Sequence of chain 1.B:
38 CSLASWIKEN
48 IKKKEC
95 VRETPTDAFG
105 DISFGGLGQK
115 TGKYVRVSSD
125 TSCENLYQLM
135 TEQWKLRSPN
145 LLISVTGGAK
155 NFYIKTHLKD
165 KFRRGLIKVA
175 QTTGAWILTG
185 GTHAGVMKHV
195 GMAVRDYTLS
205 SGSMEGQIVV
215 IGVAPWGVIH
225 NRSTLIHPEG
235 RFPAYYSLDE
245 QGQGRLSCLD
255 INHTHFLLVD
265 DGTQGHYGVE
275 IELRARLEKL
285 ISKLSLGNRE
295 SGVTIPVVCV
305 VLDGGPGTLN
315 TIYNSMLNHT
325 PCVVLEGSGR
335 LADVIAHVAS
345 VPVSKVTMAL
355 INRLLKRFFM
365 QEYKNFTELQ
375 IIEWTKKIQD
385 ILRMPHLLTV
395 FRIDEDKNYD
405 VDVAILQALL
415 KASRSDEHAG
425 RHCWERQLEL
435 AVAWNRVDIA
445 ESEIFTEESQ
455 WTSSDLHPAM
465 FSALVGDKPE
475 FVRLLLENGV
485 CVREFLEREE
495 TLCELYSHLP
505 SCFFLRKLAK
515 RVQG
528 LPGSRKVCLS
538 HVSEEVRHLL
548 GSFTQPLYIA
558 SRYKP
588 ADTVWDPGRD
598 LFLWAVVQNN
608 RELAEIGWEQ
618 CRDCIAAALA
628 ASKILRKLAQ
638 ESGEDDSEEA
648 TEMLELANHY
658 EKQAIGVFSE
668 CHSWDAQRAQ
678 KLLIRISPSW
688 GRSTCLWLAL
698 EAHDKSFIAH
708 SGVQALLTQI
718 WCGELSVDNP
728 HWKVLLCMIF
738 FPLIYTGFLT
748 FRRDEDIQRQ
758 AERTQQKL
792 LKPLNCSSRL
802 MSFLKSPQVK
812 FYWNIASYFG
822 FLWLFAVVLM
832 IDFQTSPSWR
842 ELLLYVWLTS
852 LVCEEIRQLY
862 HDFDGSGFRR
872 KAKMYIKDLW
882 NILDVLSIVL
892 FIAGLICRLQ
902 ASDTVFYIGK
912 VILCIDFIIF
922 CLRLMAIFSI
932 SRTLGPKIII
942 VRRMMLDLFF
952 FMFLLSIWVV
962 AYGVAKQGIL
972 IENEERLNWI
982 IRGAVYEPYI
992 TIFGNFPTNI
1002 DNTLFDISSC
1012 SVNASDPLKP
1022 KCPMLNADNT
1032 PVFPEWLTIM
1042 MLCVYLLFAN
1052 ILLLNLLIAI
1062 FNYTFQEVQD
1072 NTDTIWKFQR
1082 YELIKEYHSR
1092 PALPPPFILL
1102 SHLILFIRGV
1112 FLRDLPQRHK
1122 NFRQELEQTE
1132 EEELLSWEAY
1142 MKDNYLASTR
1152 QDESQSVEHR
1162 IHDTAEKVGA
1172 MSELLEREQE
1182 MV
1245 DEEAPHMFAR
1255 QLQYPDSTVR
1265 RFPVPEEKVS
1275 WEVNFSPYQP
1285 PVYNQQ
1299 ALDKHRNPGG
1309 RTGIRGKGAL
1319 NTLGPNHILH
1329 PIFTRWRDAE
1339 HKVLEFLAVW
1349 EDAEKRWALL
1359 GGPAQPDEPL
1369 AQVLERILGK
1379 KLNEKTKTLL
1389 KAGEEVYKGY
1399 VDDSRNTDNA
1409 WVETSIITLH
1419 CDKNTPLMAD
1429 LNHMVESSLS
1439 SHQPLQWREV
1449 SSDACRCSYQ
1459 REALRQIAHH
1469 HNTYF

Binding-site contacts:
Ligand atom O1A contacts residue ASN155 of chain 1.B at 3.6 Å.
Ligand atom O2B contacts residue GLY311 of chain 1.B at 3.1 Å (h-bond).
Ligand atom O4' contacts residue LYS154 of chain 1.B at 3.5 Å.
Ligand atom N1 contacts residue THR186 of chain 1.B at 3.1 Å (h-bond).
Ligand atom PB contacts residue GLY311 of chain 1.B at 3.7 Å.
Ligand atom O2B contacts residue THR312 of chain 1.B at 3.1 Å (h-bond).
Ligand atom N9 contacts residue TYR271 of chain 1.B at 3.9 Å.
Ligand atom C2' contacts residue TYR271 of chain 1.B at 3.4 Å (hydrophobic).
Ligand atom O1A contacts residue GLY152 of chain 1.B at 3.4 Å.
Ligand atom O1A contacts residue ARG334 of chain 1.B at 3.0 Å (salt-bridge).
Ligand atom O3A contacts residue ALA153 of chain 1.B at 3.6 Å (h-bond).
Ligand atom O1A contacts residue ALA153 of chain 1.B at 3.6 Å (h-bond).
Ligand atom O2B contacts residue GLY309 of chain 1.B at 3.0 Å (h-bond).
Ligand atom O2' contacts residue TYR271 of chain 1.B at 2.9 Å.
Ligand atom O2B contacts residue PRO310 of chain 1.B at 3.7 Å.
Ligand atom N3 contacts residue ALA153 of chain 1.B at 3.7 Å.
Ligand atom O4D contacts residue MET191 of chain 1.B at 3.7 Å.
Ligand atom PA contacts residue ALA153 of chain 1.B at 3.8 Å.
Ligand atom O3A contacts residue GLY152 of chain 1.B at 3.8 Å.
Ligand atom C1D contacts residue ARG278 of chain 1.B at 3.6 Å.
Ligand atom C5D contacts residue THR312 of chain 1.B at 3.6 Å.
Ligand atom C4' contacts residue ALA153 of chain 1.B at 3.8 Å (hydrophobic).
Ligand atom O1A contacts residue GLY309 of chain 1.B at 3.8 Å.
Ligand atom C2 contacts residue ALA153 of chain 1.B at 3.8 Å (hydrophobic).
Ligand atom C4D contacts residue GLY151 of chain 1.B at 3.6 Å.
Ligand atom PA contacts residue GLY309 of chain 1.B at 3.8 Å.
Ligand atom O2A contacts residue PRO310 of chain 1.B at 3.2 Å.
Ligand atom O5' contacts residue ALA153 of chain 1.B at 2.9 Å (h-bond).
Ligand atom O1B contacts residue PRO310 of chain 1.B at 3.9 Å.
Ligand atom O1D contacts residue ARG278 of chain 1.B at 3.2 Å (salt-bridge).
Ligand atom O2A contacts residue GLY309 of chain 1.B at 3.2 Å.
Ligand atom C2 contacts residue THR186 of chain 1.B at 3.6 Å.
Ligand atom O2B contacts residue GLY308 of chain 1.B at 3.7 Å.
Ligand atom O1D contacts residue THR150 of chain 1.B at 2.6 Å (h-bond).
Ligand atom O4D contacts residue GLY151 of chain 1.B at 3.1 Å (h-bond).
Ligand atom O4' contacts residue ALA153 of chain 1.B at 3.0 Å (h-bond).
Ligand atom O2D contacts residue ARG278 of chain 1.B at 3.8 Å.
Ligand atom C4 contacts residue TYR271 of chain 1.B at 3.9 Å (hydrophobic).
Ligand atom C5D contacts residue GLY151 of chain 1.B at 3.2 Å.
Ligand atom O1B contacts residue GLY311 of chain 1.B at 3.6 Å.

The small molecule below binds the protein below.
Small molecule (SMILES): Nc1ncnc2c1ncn2[C@@H]1O[C@H](CO[P](=O)(O)O[P](=O)(O)OC[C@H]2O[C@@H](O)[C@H](O)[C@@H]2O)[C@@H](O)[C@H]1O